Sequence of chain 1.A:
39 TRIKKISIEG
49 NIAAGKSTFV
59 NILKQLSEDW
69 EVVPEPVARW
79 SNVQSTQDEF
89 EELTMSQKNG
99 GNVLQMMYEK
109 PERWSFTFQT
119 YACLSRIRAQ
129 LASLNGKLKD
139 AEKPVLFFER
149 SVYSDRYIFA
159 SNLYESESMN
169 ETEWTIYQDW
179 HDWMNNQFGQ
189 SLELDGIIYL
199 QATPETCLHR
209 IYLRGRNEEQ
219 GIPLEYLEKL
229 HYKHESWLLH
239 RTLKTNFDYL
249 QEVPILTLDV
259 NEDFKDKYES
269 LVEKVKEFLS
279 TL

The small molecule below binds the protein below.
Small molecule (SMILES): Nc1nc(=O)n([C@@H]2CS[C@H](CO)O2)cc1F

Binding-site contacts:
Ligand atom O4 contacts residue PHE157 of chain 1.A at 3.6 Å.
Ligand atom F2 contacts residue GLU73 of chain 1.A at 3.2 Å.
Ligand atom N6 contacts residue GLN117 of chain 1.A at 2.8 Å (h-bond).
Ligand atom C12 contacts residue ARG148 of chain 1.A at 3.7 Å.
Ligand atom N5 contacts residue GLN117 of chain 1.A at 2.9 Å (h-bond).
Ligand atom F2 contacts residue PHE157 of chain 1.A at 3.9 Å.
Ligand atom C11 contacts residue PHE157 of chain 1.A at 3.6 Å (hydrophobic).
Ligand atom N6 contacts residue ASP153 of chain 1.A at 2.8 Å (salt-bridge).
Ligand atom O6 contacts residue GLU73 of chain 1.A at 3.4 Å (salt-bridge).
Ligand atom N6 contacts residue PHE157 of chain 1.A at 3.5 Å.
Ligand atom O4 contacts residue PHE116 of chain 1.A at 3.5 Å.
Ligand atom C10 contacts residue PHE157 of chain 1.A at 3.3 Å (hydrophobic).
Ligand atom F2 contacts residue ARG124 of chain 1.A at 2.9 Å.
Ligand atom C16 contacts residue GLU73 of chain 1.A at 3.3 Å.
Ligand atom C9 contacts residue GLN117 of chain 1.A at 3.7 Å.
Ligand atom C9 contacts residue PHE116 of chain 1.A at 3.5 Å (hydrophobic).
Ligand atom O4 contacts residue MET105 of chain 1.A at 3.4 Å.
Ligand atom N4 contacts residue PHE157 of chain 1.A at 3.4 Å.
Ligand atom O5 contacts residue ARG148 of chain 1.A at 3.9 Å.
Ligand atom S2 contacts residue LEU102 of chain 1.A at 3.7 Å.
Ligand atom S2 contacts residue TRP78 of chain 1.A at 3.7 Å.
Ligand atom O4 contacts residue GLN117 of chain 1.A at 3.6 Å (h-bond).
Ligand atom C14 contacts residue LEU102 of chain 1.A at 3.7 Å (hydrophobic).
Ligand atom F2 contacts residue ASP153 of chain 1.A at 3.1 Å.
Ligand atom C11 contacts residue ASP153 of chain 1.A at 3.9 Å.
Ligand atom C16 contacts residue ARG148 of chain 1.A at 3.4 Å.
Ligand atom O6 contacts residue ILE50 of chain 1.A at 3.8 Å.
Ligand atom C12 contacts residue PHE157 of chain 1.A at 3.7 Å (hydrophobic).
Ligand atom F2 contacts residue TRP78 of chain 1.A at 3.7 Å.
Ligand atom C13 contacts residue PHE157 of chain 1.A at 3.7 Å (hydrophobic).
Ligand atom O5 contacts residue ILE50 of chain 1.A at 3.4 Å.
Ligand atom C10 contacts residue GLN117 of chain 1.A at 3.6 Å.
Ligand atom C15 contacts residue ILE50 of chain 1.A at 3.8 Å (hydrophobic).
Ligand atom C14 contacts residue TYR106 of chain 1.A at 3.1 Å (hydrophobic).
Ligand atom O6 contacts residue ARG148 of chain 1.A at 2.8 Å (salt-bridge).
Ligand atom C9 contacts residue PHE157 of chain 1.A at 3.2 Å (hydrophobic).
Ligand atom N5 contacts residue PHE157 of chain 1.A at 3.2 Å.
Ligand atom N5 contacts residue PHE116 of chain 1.A at 3.4 Å.
Ligand atom C10 contacts residue ASP153 of chain 1.A at 3.7 Å.
Ligand atom O5 contacts residue PHE157 of chain 1.A at 3.8 Å.